Binding-site contacts:
Ligand atom O5 contacts residue THR313 of chain 1.E at 3.2 Å (h-bond).
Ligand atom C4 contacts residue ASN32 of chain 1.E at 4.2 Å.
Ligand atom C8 contacts residue THR34 of chain 1.E at 3.5 Å.
Ligand atom C1 contacts residue THR313 of chain 1.E at 3.8 Å.
Ligand atom C7 contacts residue ASN32 of chain 1.E at 3.8 Å.
Ligand atom N2 contacts residue ASN32 of chain 1.E at 3.0 Å (h-bond).
Ligand atom C2 contacts residue ASN32 of chain 1.E at 2.5 Å.
Ligand atom C5 contacts residue ASN32 of chain 1.E at 3.5 Å.
Ligand atom O6 contacts residue THR34 of chain 1.E at 3.8 Å.
Ligand atom C6 contacts residue THR313 of chain 1.E at 4.5 Å.
Ligand atom C1 contacts residue ASN32 of chain 1.E at 1.4 Å.
Ligand atom O6 contacts residue LEU52 of chain 1.F at 3.9 Å.
Ligand atom O7 contacts residue ASN32 of chain 1.E at 4.1 Å.
Ligand atom C7 contacts residue THR34 of chain 1.E at 4.5 Å.
Ligand atom O5 contacts residue ASN32 of chain 1.E at 2.3 Å (h-bond).
Ligand atom C6 contacts residue THR34 of chain 1.E at 3.4 Å.
Ligand atom O6 contacts residue THR313 of chain 1.E at 3.6 Å.
Ligand atom C5 contacts residue THR313 of chain 1.E at 4.4 Å.
Ligand atom C3 contacts residue ASN32 of chain 1.E at 3.9 Å.

Sequence of chain 1.E:
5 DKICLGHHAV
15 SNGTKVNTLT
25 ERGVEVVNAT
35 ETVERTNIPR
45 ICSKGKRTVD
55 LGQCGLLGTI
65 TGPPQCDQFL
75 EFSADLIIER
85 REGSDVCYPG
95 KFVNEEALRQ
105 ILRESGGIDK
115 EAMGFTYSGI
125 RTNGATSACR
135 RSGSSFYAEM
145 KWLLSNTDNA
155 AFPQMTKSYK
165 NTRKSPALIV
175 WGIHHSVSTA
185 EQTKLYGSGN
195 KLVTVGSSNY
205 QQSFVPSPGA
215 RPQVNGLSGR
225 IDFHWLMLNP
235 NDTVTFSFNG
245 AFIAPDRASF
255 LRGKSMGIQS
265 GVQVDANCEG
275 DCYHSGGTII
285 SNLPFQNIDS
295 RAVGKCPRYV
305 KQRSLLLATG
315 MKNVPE

Sequence of chain 1.F:
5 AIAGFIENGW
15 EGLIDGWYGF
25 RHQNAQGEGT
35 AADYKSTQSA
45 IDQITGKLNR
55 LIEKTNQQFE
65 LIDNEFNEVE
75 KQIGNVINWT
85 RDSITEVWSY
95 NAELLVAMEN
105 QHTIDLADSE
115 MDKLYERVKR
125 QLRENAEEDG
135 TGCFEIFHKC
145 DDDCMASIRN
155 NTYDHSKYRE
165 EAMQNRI

The small molecule below binds the protein below.
Small molecule (SMILES): CC(=O)N[C@H]1[C@H](O[C@H]2[C@H](O)[C@@H](NC(C)=O)CO[C@@H]2CO)O[C@H](CO)[C@@H](O[C@@H]2O[C@H](CO)[C@@H](O)[C@H](O)[C@@H]2O)[C@@H]1O